Binding-site contacts:
Ligand atom C1 contacts residue ARG170 of chain 2.A at 3.5 Å.
Ligand atom C3 contacts residue HIS28 of chain 2.A at 4.0 Å.
Ligand atom O2 contacts residue HIS26 of chain 2.A at 4.0 Å.
Ligand atom C4 contacts residue HIS49 of chain 2.A at 4.0 Å.
Ligand atom C5 contacts residue ARG357 of chain 2.A at 3.6 Å.
Ligand atom O1A contacts residue ARG170 of chain 2.A at 2.6 Å (salt-bridge).
Ligand atom O1B contacts residue SER223 of chain 2.A at 3.9 Å.
Ligand atom C1 contacts residue HIS28 of chain 2.A at 3.9 Å.
Ligand atom C1 contacts residue ZN1 of chain 2.E at 3.0 Å.
Ligand atom O1A contacts residue ZN1 of chain 2.E at 2.2 Å.
Ligand atom O4 contacts residue ARG357 of chain 2.A at 3.0 Å (salt-bridge).
Ligand atom O6 contacts residue TRP326 of chain 2.A at 3.2 Å.
Ligand atom O2 contacts residue HIS28 of chain 2.A at 3.5 Å (h-bond).
Ligand atom O4 contacts residue HIS49 of chain 2.A at 3.1 Å (h-bond).
Ligand atom O1A contacts residue HIS26 of chain 2.A at 3.2 Å (h-bond).
Ligand atom O2 contacts residue ASP355 of chain 2.A at 2.8 Å (salt-bridge).
Ligand atom C4 contacts residue TRP326 of chain 2.A at 3.7 Å (hydrophobic).
Ligand atom C4 contacts residue ARG357 of chain 2.A at 3.8 Å.
Ligand atom C3 contacts residue ARG357 of chain 2.A at 3.9 Å.
Ligand atom O5 contacts residue HIS49 of chain 2.A at 2.8 Å (h-bond).
Ligand atom O1A contacts residue HIS28 of chain 2.A at 3.2 Å (h-bond).
Ligand atom O3 contacts residue ZN1 of chain 2.E at 3.3 Å.
Ligand atom C5 contacts residue HIS49 of chain 2.A at 3.6 Å.
Ligand atom O4 contacts residue TRP326 of chain 2.A at 3.7 Å.
Ligand atom C3 contacts residue ZN1 of chain 2.E at 3.8 Å.
Ligand atom O3 contacts residue ARG357 of chain 2.A at 3.2 Å (salt-bridge).
Ligand atom N6 contacts residue ASP355 of chain 2.A at 3.2 Å (salt-bridge).
Ligand atom O5 contacts residue TYR50 of chain 2.A at 3.6 Å.
Ligand atom O2 contacts residue ZN1 of chain 2.E at 2.1 Å.
Ligand atom O3 contacts residue HIS28 of chain 2.A at 2.9 Å (h-bond).
Ligand atom O6 contacts residue TRP325 of chain 2.A at 3.7 Å.
Ligand atom O6 contacts residue TYR50 of chain 2.A at 2.8 Å (h-bond).
Ligand atom O6 contacts residue ASP355 of chain 2.A at 3.6 Å.
Ligand atom C2 contacts residue TRP325 of chain 2.A at 3.5 Å (hydrophobic).
Ligand atom O1B contacts residue ARG170 of chain 2.A at 3.5 Å (salt-bridge).
Ligand atom O1A contacts residue MET258 of chain 2.A at 3.8 Å.
Ligand atom O2 contacts residue TRP325 of chain 2.A at 2.9 Å (h-bond).
Ligand atom N6 contacts residue TYR50 of chain 2.A at 3.5 Å (h-bond).
Ligand atom C2 contacts residue ZN1 of chain 2.E at 3.0 Å.
Ligand atom O5 contacts residue ARG357 of chain 2.A at 2.7 Å (salt-bridge).

Sequence of chain 2.A:
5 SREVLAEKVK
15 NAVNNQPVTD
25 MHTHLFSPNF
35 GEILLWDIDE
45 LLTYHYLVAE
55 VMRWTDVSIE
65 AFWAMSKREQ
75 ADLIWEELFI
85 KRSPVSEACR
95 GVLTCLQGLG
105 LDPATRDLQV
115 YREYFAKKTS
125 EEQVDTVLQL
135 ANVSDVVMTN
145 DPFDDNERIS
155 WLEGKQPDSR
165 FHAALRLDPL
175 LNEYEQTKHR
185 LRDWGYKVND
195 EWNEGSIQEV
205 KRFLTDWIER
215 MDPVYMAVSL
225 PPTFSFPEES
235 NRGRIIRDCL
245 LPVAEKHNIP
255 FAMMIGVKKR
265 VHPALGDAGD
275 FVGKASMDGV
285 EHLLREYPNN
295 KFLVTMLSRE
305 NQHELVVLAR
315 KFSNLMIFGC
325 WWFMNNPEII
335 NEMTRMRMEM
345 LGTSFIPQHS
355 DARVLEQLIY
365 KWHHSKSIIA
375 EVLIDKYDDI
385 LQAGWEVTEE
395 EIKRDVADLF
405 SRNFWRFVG

This protein binds this small molecule.
Small molecule (SMILES): O=C(O)[C@@H](O)[C@H](O)[C@H](O)C(=O)NO